The small molecule below binds the protein below.
Small molecule (SMILES): CC(C)[C@H](NC(=O)[C@H](Cc1cnc[nH]1)NC(=O)[C@@H](N)CCCCN)C(=O)N1CCC[C@H]1C(=O)NCC(=O)NCC(=O)NCC(=O)N[C@H](C=O)CO

Sequence of chain 1.B:
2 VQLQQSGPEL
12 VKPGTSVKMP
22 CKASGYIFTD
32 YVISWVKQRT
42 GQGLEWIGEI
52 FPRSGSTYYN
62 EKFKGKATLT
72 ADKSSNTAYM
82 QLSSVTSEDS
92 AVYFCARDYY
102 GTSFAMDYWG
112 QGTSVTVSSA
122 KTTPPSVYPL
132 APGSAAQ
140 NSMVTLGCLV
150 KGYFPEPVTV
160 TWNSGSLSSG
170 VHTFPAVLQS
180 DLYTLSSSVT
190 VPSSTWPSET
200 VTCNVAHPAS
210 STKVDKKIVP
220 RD

Binding-site contacts:
Ligand atom CA contacts residue TYR38 of chain 1.C at 3.5 Å (hydrophobic).
Ligand atom C contacts residue PHE105 of chain 1.B at 3.6 Å (hydrophobic).
Ligand atom O contacts residue LEU100 of chain 1.C at 2.9 Å (h-bond).
Ligand atom N contacts residue TYR59 of chain 1.B at 3.5 Å (h-bond).
Ligand atom C contacts residue SER97 of chain 1.C at 3.6 Å.
Ligand atom N contacts residue TYR101 of chain 1.B at 3.4 Å (h-bond).
Ligand atom CD2 contacts residue GLU50 of chain 1.B at 3.6 Å.
Ligand atom O contacts residue ARG101 of chain 1.C at 3.0 Å (salt-bridge).
Ligand atom CG contacts residue SER57 of chain 1.B at 3.3 Å.
Ligand atom O contacts residue ASN31 of chain 1.C at 3.0 Å (h-bond).
Ligand atom ND1 contacts residue TYR59 of chain 1.B at 3.6 Å.
Ligand atom CB contacts residue SER57 of chain 1.B at 3.1 Å.
Ligand atom C contacts residue TYR38 of chain 1.C at 3.5 Å (hydrophobic).
Ligand atom C contacts residue PHE98 of chain 1.C at 3.3 Å (hydrophobic).
Ligand atom CD2 contacts residue TYR101 of chain 1.B at 3.7 Å (hydrophobic).
Ligand atom CD contacts residue TYR59 of chain 1.B at 3.4 Å (hydrophobic).
Ligand atom C contacts residue TYR59 of chain 1.B at 3.6 Å (hydrophobic).
Ligand atom CA contacts residue SER97 of chain 1.C at 3.4 Å.
Ligand atom ND1 contacts residue PHE52 of chain 1.B at 3.8 Å.
Ligand atom O contacts residue TYR101 of chain 1.B at 3.5 Å.
Ligand atom C contacts residue TYR101 of chain 1.B at 3.4 Å (hydrophobic).
Ligand atom NE2 contacts residue TYR59 of chain 1.B at 3.7 Å.
Ligand atom N contacts residue SER97 of chain 1.C at 2.9 Å (h-bond).
Ligand atom CA contacts residue TYR101 of chain 1.B at 3.2 Å (hydrophobic).
Ligand atom CB contacts residue TYR59 of chain 1.B at 3.6 Å (hydrophobic).
Ligand atom N contacts residue TYR101 of chain 1.B at 2.7 Å (h-bond).
Ligand atom ND1 contacts residue SER57 of chain 1.B at 2.8 Å (h-bond).
Ligand atom NE2 contacts residue GLU50 of chain 1.B at 2.6 Å (salt-bridge).
Ligand atom CE1 contacts residue GLU50 of chain 1.B at 3.4 Å.
Ligand atom CA contacts residue TYR59 of chain 1.B at 3.8 Å (hydrophobic).
Ligand atom CE1 contacts residue TYR59 of chain 1.B at 3.5 Å (hydrophobic).
Ligand atom CE1 contacts residue SER57 of chain 1.B at 3.3 Å.
Ligand atom CA contacts residue PHE105 of chain 1.B at 3.6 Å (hydrophobic).
Ligand atom CA contacts residue PHE98 of chain 1.C at 3.3 Å (hydrophobic).
Ligand atom N contacts residue PHE98 of chain 1.C at 3.0 Å (h-bond).
Ligand atom CG2 contacts residue TYR101 of chain 1.B at 3.4 Å (hydrophobic).
Ligand atom C contacts residue TYR59 of chain 1.B at 3.7 Å (hydrophobic).
Ligand atom CA contacts residue TYR101 of chain 1.B at 3.8 Å (hydrophobic).
Ligand atom O contacts residue TYR38 of chain 1.C at 3.4 Å.
Ligand atom O contacts residue TYR59 of chain 1.B at 2.5 Å (h-bond).

Sequence of chain 1.C:
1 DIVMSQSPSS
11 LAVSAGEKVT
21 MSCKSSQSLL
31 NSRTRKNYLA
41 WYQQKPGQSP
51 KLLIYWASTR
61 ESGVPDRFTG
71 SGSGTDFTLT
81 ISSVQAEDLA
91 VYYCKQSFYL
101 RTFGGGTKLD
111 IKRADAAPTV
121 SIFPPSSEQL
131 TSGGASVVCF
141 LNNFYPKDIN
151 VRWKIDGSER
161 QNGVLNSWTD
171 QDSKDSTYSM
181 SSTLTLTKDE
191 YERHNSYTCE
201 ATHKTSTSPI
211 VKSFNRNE